Binding-site contacts:
Ligand atom N contacts residue MAN1 of chain 1.C at 4.2 Å.
Ligand atom C contacts residue MAN1 of chain 1.C at 4.2 Å.
Ligand atom CB contacts residue SER130 of chain 1.A at 3.4 Å.
Ligand atom CB contacts residue MAN1 of chain 1.C at 2.6 Å.
Ligand atom CA contacts residue MAN1 of chain 1.C at 3.8 Å.
Ligand atom N contacts residue TYR86 of chain 1.A at 4.2 Å.
Ligand atom OG contacts residue MAN1 of chain 1.C at 1.4 Å.
Ligand atom OG contacts residue SER130 of chain 1.A at 4.0 Å.

Sequence of chain 1.A:
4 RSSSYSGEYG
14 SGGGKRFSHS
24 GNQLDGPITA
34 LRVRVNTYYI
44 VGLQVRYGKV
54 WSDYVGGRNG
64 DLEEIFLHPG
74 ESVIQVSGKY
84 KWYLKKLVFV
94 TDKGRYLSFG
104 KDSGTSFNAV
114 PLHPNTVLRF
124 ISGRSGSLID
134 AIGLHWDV

A small-molecule ligand and the protein it binds are described below.
Small molecule (SMILES): N[C@@H](CO)C(=O)O